A protein and the small-molecule ligand that binds it are described below.
Small molecule (SMILES): O=C(O)/C=C/C(=O)O

Sequence of chain 1.A:
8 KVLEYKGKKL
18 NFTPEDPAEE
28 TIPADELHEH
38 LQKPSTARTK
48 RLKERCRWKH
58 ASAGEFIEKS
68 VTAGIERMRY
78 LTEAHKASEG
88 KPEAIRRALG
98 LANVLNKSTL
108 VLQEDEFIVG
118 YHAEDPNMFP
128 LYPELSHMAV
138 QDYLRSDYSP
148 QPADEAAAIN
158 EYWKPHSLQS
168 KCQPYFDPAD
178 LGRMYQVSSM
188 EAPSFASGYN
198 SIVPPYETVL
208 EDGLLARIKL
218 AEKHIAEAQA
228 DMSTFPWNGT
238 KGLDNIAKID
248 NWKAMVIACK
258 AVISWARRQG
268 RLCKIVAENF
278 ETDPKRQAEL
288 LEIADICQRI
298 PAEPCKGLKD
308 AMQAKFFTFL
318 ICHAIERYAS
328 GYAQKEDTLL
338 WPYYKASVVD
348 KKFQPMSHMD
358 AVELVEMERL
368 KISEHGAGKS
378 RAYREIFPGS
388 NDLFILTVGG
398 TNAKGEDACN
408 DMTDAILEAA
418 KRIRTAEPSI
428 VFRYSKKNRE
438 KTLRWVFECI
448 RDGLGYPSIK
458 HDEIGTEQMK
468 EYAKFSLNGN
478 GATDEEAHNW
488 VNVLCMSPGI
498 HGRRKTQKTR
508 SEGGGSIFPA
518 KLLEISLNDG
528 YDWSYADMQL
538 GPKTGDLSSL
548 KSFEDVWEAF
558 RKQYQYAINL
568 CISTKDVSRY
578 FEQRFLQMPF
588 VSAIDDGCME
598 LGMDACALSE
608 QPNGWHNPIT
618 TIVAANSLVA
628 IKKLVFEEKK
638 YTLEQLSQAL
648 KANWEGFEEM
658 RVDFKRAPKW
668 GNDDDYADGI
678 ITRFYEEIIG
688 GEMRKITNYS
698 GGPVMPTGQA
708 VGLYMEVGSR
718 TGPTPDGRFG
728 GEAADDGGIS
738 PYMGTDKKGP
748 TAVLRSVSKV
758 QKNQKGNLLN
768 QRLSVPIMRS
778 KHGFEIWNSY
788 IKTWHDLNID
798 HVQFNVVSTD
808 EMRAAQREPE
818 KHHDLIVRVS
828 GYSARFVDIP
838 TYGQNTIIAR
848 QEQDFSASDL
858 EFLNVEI

Binding-site contacts:
Ligand atom O8 contacts residue GLN706 of chain 1.A at 2.5 Å (h-bond).
Ligand atom C6 contacts residue GLN706 of chain 1.A at 3.5 Å.
Ligand atom OXT contacts residue ARG507 of chain 1.A at 2.8 Å (salt-bridge).
Ligand atom O contacts residue GLY512 of chain 1.A at 3.9 Å.
Ligand atom O contacts residue TRP612 of chain 1.A at 3.9 Å.
Ligand atom O contacts residue GLY511 of chain 1.A at 3.2 Å.
Ligand atom C5 contacts residue TRP612 of chain 1.A at 3.4 Å (hydrophobic).
Ligand atom C contacts residue ARG507 of chain 1.A at 3.7 Å.
Ligand atom OXT contacts residue ASN614 of chain 1.A at 3.0 Å (h-bond).
Ligand atom OXT contacts residue GLY511 of chain 1.A at 3.7 Å.
Ligand atom C4 contacts residue ASN614 of chain 1.A at 3.1 Å.
Ligand atom C6 contacts residue LEU491 of chain 1.A at 3.4 Å (hydrophobic).
Ligand atom O7 contacts residue MET493 of chain 1.A at 3.4 Å (h-bond).
Ligand atom O7 contacts residue LEU491 of chain 1.A at 3.0 Å (h-bond).
Ligand atom O contacts residue LEU491 of chain 1.A at 3.3 Å.
Ligand atom C6 contacts residue SER494 of chain 1.A at 3.8 Å.
Ligand atom C5 contacts residue MBN1 of chain 1.H at 3.5 Å.
Ligand atom C4 contacts residue MBN1 of chain 1.H at 3.6 Å.
Ligand atom O8 contacts residue MBN1 of chain 1.H at 3.7 Å.
Ligand atom O7 contacts residue CYS492 of chain 1.A at 3.6 Å (h-bond).
Ligand atom O7 contacts residue TRP612 of chain 1.A at 3.5 Å.
Ligand atom O7 contacts residue SER494 of chain 1.A at 3.1 Å (h-bond).
Ligand atom OXT contacts residue GLY512 of chain 1.A at 3.0 Å (h-bond).
Ligand atom C4 contacts residue TRP612 of chain 1.A at 3.5 Å (hydrophobic).
Ligand atom C contacts residue ASN614 of chain 1.A at 3.4 Å.
Ligand atom O8 contacts residue SER494 of chain 1.A at 3.8 Å.
Ligand atom C4 contacts residue GLY511 of chain 1.A at 3.9 Å.
Ligand atom O contacts residue ARG507 of chain 1.A at 3.2 Å (salt-bridge).
Ligand atom C5 contacts residue LEU491 of chain 1.A at 3.2 Å (hydrophobic).
Ligand atom C4 contacts residue GLN706 of chain 1.A at 3.6 Å.
Ligand atom C contacts residue GLY512 of chain 1.A at 3.5 Å.
Ligand atom C contacts residue MBN1 of chain 1.H at 3.9 Å.
Ligand atom C6 contacts residue CYS492 of chain 1.A at 3.5 Å (hydrophobic).
Ligand atom OXT contacts residue MBN1 of chain 1.H at 3.4 Å.
Ligand atom C contacts residue LEU491 of chain 1.A at 3.6 Å (hydrophobic).
Ligand atom O8 contacts residue CYS492 of chain 1.A at 3.5 Å (h-bond).
Ligand atom C6 contacts residue MET493 of chain 1.A at 3.6 Å (hydrophobic).
Ligand atom C contacts residue GLY511 of chain 1.A at 3.4 Å.
Ligand atom O8 contacts residue MET493 of chain 1.A at 3.0 Å (h-bond).
Ligand atom C6 contacts residue TRP612 of chain 1.A at 3.7 Å (hydrophobic).